The small molecule below binds the protein below.
Small molecule (SMILES): Oc1cc(Cl)ccc1Oc1ccc(Cl)cc1Cl

Binding-site contacts:
Ligand atom O17 contacts residue MET159 of chain 1.B at 4.1 Å.
Ligand atom CL14 contacts residue PRO191 of chain 1.B at 3.9 Å.
Ligand atom C3 contacts residue ALA197 of chain 1.B at 3.9 Å (hydrophobic).
Ligand atom C4 contacts residue ALA197 of chain 1.B at 3.7 Å (hydrophobic).
Ligand atom CL16 contacts residue ALA93 of chain 1.B at 3.7 Å.
Ligand atom C1 contacts residue NAD1 of chain 1.E at 3.6 Å.
Ligand atom CL14 contacts residue TYR146 of chain 1.B at 3.4 Å.
Ligand atom C9 contacts residue ALA93 of chain 1.B at 4.0 Å (hydrophobic).
Ligand atom O17 contacts residue LYS163 of chain 1.B at 3.9 Å.
Ligand atom C4 contacts residue NAD1 of chain 1.E at 3.5 Å.
Ligand atom C2 contacts residue NAD1 of chain 1.E at 3.6 Å.
Ligand atom C3 contacts residue ILE200 of chain 1.B at 3.8 Å (hydrophobic).
Ligand atom CL14 contacts residue NAD1 of chain 1.E at 3.8 Å.
Ligand atom C3 contacts residue NAD1 of chain 1.E at 3.4 Å.
Ligand atom O7 contacts residue NAD1 of chain 1.E at 3.0 Å (h-bond).
Ligand atom C6 contacts residue NAD1 of chain 1.E at 3.5 Å.
Ligand atom CL16 contacts residue ALA196 of chain 1.B at 3.5 Å.
Ligand atom CL15 contacts residue ALA95 of chain 1.B at 3.3 Å.
Ligand atom CL16 contacts residue NAD1 of chain 1.E at 3.2 Å.
Ligand atom CL15 contacts residue PHE94 of chain 1.B at 3.7 Å.
Ligand atom C12 contacts residue MET159 of chain 1.B at 3.9 Å (hydrophobic).
Ligand atom C10 contacts residue ALA196 of chain 1.B at 3.8 Å (hydrophobic).
Ligand atom O17 contacts residue NAD1 of chain 1.E at 2.7 Å (h-bond).
Ligand atom O17 contacts residue TYR156 of chain 1.B at 2.6 Å (h-bond).
Ligand atom C10 contacts residue ALA93 of chain 1.B at 3.6 Å (hydrophobic).
Ligand atom C9 contacts residue MET159 of chain 1.B at 4.0 Å (hydrophobic).
Ligand atom C8 contacts residue NAD1 of chain 1.E at 3.8 Å.
Ligand atom C13 contacts residue ILE200 of chain 1.B at 3.8 Å (hydrophobic).
Ligand atom C11 contacts residue MET159 of chain 1.B at 4.0 Å (hydrophobic).
Ligand atom C1 contacts residue TYR146 of chain 1.B at 3.7 Å (hydrophobic).
Ligand atom C1 contacts residue TYR156 of chain 1.B at 3.5 Å (hydrophobic).
Ligand atom C8 contacts residue MET159 of chain 1.B at 3.9 Å (hydrophobic).
Ligand atom C10 contacts residue PHE94 of chain 1.B at 4.1 Å (hydrophobic).
Ligand atom C5 contacts residue NAD1 of chain 1.E at 3.6 Å.
Ligand atom C6 contacts residue TYR156 of chain 1.B at 3.5 Å (hydrophobic).
Ligand atom C13 contacts residue MET159 of chain 1.B at 3.8 Å (hydrophobic).
Ligand atom C2 contacts residue ILE200 of chain 1.B at 4.0 Å (hydrophobic).
Ligand atom C4 contacts residue ILE200 of chain 1.B at 3.9 Å (hydrophobic).
Ligand atom C9 contacts residue ALA196 of chain 1.B at 3.6 Å (hydrophobic).
Ligand atom C3 contacts residue PHE203 of chain 1.B at 3.9 Å (hydrophobic).

Sequence of chain 1.B:
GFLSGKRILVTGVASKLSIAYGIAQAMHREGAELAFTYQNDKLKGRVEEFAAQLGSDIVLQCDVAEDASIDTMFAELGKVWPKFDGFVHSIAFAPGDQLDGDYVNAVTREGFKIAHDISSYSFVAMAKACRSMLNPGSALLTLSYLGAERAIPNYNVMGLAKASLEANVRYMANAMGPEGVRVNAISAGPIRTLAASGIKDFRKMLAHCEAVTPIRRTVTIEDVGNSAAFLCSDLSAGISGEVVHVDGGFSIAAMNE